A small-molecule ligand and the protein it binds are described below.
Small molecule (SMILES): C[N+]1(CCCS(=O)(=O)[O-])CCCCC1

Binding-site contacts:
Ligand atom O4 contacts residue TRP182 of chain 1.B at 3.9 Å.
Ligand atom C12 contacts residue TRP104 of chain 1.B at 3.4 Å (hydrophobic).
Ligand atom C1 contacts residue TYR97 of chain 1.B at 3.3 Å (hydrophobic).
Ligand atom C13 contacts residue TYR97 of chain 1.B at 4.5 Å (hydrophobic).
Ligand atom O4 contacts residue LEU184 of chain 1.B at 3.4 Å (h-bond).
Ligand atom C14 contacts residue TRP104 of chain 1.B at 4.5 Å (hydrophobic).
Ligand atom C16 contacts residue TYR97 of chain 1.B at 4.3 Å (hydrophobic).
Ligand atom S contacts residue LEU184 of chain 1.B at 4.1 Å.
Ligand atom C7 contacts residue LEU184 of chain 1.B at 3.8 Å (hydrophobic).
Ligand atom C15 contacts residue TYR97 of chain 1.B at 4.0 Å (hydrophobic).
Ligand atom C16 contacts residue TRP104 of chain 1.B at 3.8 Å (hydrophobic).
Ligand atom O1 contacts residue THR183 of chain 1.B at 3.7 Å.
Ligand atom O4 contacts residue THR183 of chain 1.B at 3.8 Å.
Ligand atom S contacts residue THR183 of chain 1.B at 4.4 Å.
Ligand atom O1 contacts residue LEU184 of chain 1.B at 3.9 Å.
Ligand atom O1 contacts residue TRP182 of chain 1.B at 4.3 Å.
Ligand atom C12 contacts residue THR158 of chain 1.B at 4.1 Å.
Ligand atom C4 contacts residue TYR97 of chain 1.B at 3.8 Å (hydrophobic).
Ligand atom C1 contacts residue LEU184 of chain 1.B at 4.1 Å (hydrophobic).
Ligand atom N2 contacts residue LEU184 of chain 1.B at 4.4 Å.
Ligand atom C16 contacts residue LEU184 of chain 1.B at 3.6 Å (hydrophobic).
Ligand atom C7 contacts residue TYR97 of chain 1.B at 4.0 Å (hydrophobic).

Sequence of chain 1.B:
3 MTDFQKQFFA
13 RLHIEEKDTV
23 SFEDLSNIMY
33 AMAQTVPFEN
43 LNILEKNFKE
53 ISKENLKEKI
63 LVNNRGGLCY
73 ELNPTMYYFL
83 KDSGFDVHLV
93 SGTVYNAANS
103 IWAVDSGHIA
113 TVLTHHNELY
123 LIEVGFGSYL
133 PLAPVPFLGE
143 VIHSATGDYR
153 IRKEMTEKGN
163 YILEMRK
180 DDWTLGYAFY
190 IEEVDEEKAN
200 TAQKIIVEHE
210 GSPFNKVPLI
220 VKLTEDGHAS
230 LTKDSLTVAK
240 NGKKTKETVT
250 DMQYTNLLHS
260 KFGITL